Binding-site contacts:
Ligand atom C2 contacts residue ASN551 of chain 1.D at 4.3 Å.
Ligand atom O10 contacts residue GLU570 of chain 1.D at 3.4 Å (salt-bridge).
Ligand atom C36 contacts residue MET547 of chain 1.D at 4.0 Å (hydrophobic).
Ligand atom C24 contacts residue LEU515 of chain 1.D at 3.9 Å (hydrophobic).
Ligand atom C13 contacts residue PHE516 of chain 1.D at 4.3 Å (hydrophobic).
Ligand atom C22 contacts residue LEU515 of chain 1.D at 4.2 Å (hydrophobic).
Ligand atom C38 contacts residue MET547 of chain 1.D at 4.2 Å (hydrophobic).
Ligand atom C44 contacts residue PHE543 of chain 1.D at 3.8 Å (hydrophobic).
Ligand atom C22 contacts residue THR550 of chain 1.D at 4.0 Å.
Ligand atom N21 contacts residue THR550 of chain 1.D at 3.3 Å.
Ligand atom C2 contacts residue LEU515 of chain 1.D at 4.2 Å (hydrophobic).
Ligand atom C17 contacts residue THR550 of chain 1.D at 3.6 Å.
Ligand atom O10 contacts residue ARG557 of chain 1.D at 3.9 Å.
Ligand atom C40 contacts residue PHE543 of chain 1.D at 3.6 Å (hydrophobic).
Ligand atom C5 contacts residue ALA566 of chain 1.D at 4.1 Å (hydrophobic).
Ligand atom C38 contacts residue PHE543 of chain 1.D at 4.1 Å (hydrophobic).
Ligand atom O10 contacts residue SER512 of chain 1.D at 4.3 Å.
Ligand atom C27 contacts residue LEU669 of chain 1.C at 4.2 Å (hydrophobic).
Ligand atom C44 contacts residue PHE591 of chain 1.C at 4.2 Å (hydrophobic).
Ligand atom C13 contacts residue TYR554 of chain 1.D at 3.7 Å (hydrophobic).
Ligand atom N21 contacts residue LEU515 of chain 1.D at 4.2 Å.
Ligand atom C13 contacts residue ASN551 of chain 1.D at 3.5 Å.
Ligand atom C33 contacts residue LEU669 of chain 1.C at 4.0 Å (hydrophobic).
Ligand atom C4 contacts residue GLU570 of chain 1.D at 4.1 Å.
Ligand atom C13 contacts residue LEU515 of chain 1.D at 4.2 Å (hydrophobic).
Ligand atom C44 contacts residue ALA546 of chain 1.D at 4.3 Å (hydrophobic).
Ligand atom C24 contacts residue TYR511 of chain 1.D at 3.4 Å (hydrophobic).
Ligand atom C27 contacts residue THR550 of chain 1.D at 4.3 Å.
Ligand atom C5 contacts residue GLU570 of chain 1.D at 4.1 Å.
Ligand atom C13 contacts residue SER512 of chain 1.D at 3.7 Å.
Ligand atom C1 contacts residue LEU553 of chain 1.D at 4.3 Å (hydrophobic).
Ligand atom C44 contacts residue LEU662 of chain 1.C at 3.3 Å (hydrophobic).
Ligand atom C17 contacts residue LEU553 of chain 1.D at 4.2 Å (hydrophobic).
Ligand atom O12 contacts residue TYR554 of chain 1.D at 3.7 Å.
Ligand atom C2 contacts residue THR550 of chain 1.D at 4.3 Å.
Ligand atom C22 contacts residue TYR511 of chain 1.D at 3.6 Å (hydrophobic).
Ligand atom O23 contacts residue ILE573 of chain 1.D at 3.4 Å.
Ligand atom C3 contacts residue TYR554 of chain 1.D at 4.4 Å (hydrophobic).
Ligand atom O23 contacts residue TYR511 of chain 1.D at 3.4 Å (h-bond).
Ligand atom O12 contacts residue SER512 of chain 1.D at 3.3 Å.

Sequence of chain 1.C:
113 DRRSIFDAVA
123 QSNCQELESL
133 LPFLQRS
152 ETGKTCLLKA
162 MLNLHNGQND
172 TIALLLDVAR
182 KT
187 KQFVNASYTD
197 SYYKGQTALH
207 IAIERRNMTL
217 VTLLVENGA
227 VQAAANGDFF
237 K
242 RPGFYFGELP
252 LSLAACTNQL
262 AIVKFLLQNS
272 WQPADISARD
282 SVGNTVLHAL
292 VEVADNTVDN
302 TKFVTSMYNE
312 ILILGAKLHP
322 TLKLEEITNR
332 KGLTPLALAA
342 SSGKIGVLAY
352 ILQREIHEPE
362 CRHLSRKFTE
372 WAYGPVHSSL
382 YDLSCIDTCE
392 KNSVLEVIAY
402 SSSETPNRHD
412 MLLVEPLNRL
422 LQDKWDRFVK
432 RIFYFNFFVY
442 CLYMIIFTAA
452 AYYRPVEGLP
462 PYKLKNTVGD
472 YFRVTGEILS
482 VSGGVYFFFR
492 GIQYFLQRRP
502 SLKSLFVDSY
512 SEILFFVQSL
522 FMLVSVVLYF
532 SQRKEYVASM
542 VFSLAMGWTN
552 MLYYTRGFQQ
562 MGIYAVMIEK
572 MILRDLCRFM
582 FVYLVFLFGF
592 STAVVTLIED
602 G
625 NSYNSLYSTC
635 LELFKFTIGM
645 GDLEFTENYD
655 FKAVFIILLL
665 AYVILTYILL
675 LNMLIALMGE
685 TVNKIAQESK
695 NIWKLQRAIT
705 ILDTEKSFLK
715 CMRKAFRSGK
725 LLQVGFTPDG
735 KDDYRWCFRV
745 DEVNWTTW

This small molecule binds to this protein.
Small molecule (SMILES): COc1cc(CNC(=O)CCCC/C=C/C(C)C)ccc1O

Sequence of chain 1.D:
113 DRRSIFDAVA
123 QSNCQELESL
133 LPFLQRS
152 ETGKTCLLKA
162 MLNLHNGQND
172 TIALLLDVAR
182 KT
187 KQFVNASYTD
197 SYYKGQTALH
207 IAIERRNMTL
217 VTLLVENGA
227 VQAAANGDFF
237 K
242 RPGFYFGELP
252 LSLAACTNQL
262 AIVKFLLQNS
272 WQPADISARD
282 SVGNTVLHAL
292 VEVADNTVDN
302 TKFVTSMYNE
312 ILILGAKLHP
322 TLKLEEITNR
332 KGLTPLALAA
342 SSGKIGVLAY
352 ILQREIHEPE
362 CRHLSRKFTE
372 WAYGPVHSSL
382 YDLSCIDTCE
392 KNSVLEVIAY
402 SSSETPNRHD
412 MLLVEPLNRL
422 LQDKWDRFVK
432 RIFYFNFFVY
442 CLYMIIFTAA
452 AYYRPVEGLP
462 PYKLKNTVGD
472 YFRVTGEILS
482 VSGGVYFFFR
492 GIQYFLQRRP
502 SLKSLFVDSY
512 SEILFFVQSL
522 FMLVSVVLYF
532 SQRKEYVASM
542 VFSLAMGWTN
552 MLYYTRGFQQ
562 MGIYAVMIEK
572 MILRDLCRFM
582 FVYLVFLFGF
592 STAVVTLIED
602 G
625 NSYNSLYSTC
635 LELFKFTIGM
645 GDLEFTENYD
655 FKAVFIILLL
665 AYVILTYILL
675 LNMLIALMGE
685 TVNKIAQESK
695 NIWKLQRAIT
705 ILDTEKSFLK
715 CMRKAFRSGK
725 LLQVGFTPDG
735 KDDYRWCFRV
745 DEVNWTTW